Binding-site contacts:
Ligand atom O2 contacts residue ZN1 of chain 1.BI at 2.3 Å.
Ligand atom C13 contacts residue ALA302 of chain 1.K at 3.7 Å (hydrophobic).
Ligand atom C22 contacts residue SER828 of chain 1.K at 3.6 Å.
Ligand atom O1 contacts residue HIS337 of chain 1.K at 3.5 Å (h-bond).
Ligand atom O3 contacts residue GLY301 of chain 1.K at 2.7 Å (h-bond).
Ligand atom C27 contacts residue SER828 of chain 1.K at 3.7 Å.
Ligand atom C13 contacts residue GLU338 of chain 1.K at 3.4 Å.
Ligand atom C25 contacts residue SER828 of chain 1.K at 3.5 Å.
Ligand atom C21 contacts residue TYR422 of chain 1.K at 3.5 Å (hydrophobic).
Ligand atom N1 contacts residue GLU304 of chain 1.K at 2.8 Å (salt-bridge).
Ligand atom O2 contacts residue TYR422 of chain 1.K at 2.5 Å (h-bond).
Ligand atom C4 contacts residue SER300 of chain 1.K at 3.5 Å.
Ligand atom C1 contacts residue GLU167 of chain 1.K at 3.3 Å.
Ligand atom N1 contacts residue GLU167 of chain 1.K at 2.4 Å (salt-bridge).
Ligand atom O2 contacts residue HIS337 of chain 1.K at 3.8 Å.
Ligand atom O1 contacts residue HIS341 of chain 1.K at 3.5 Å.
Ligand atom C7 contacts residue PHE417 of chain 1.K at 3.4 Å (hydrophobic).
Ligand atom N1 contacts residue MET303 of chain 1.K at 3.3 Å (h-bond).
Ligand atom O2 contacts residue GLU360 of chain 1.K at 2.9 Å (salt-bridge).
Ligand atom C15 contacts residue GLU367 of chain 1.K at 3.7 Å.
Ligand atom P1 contacts residue ALA302 of chain 1.K at 3.8 Å.
Ligand atom P1 contacts residue ZN1 of chain 1.BI at 3.0 Å.
Ligand atom C26 contacts residue SER829 of chain 1.K at 3.5 Å.
Ligand atom C6 contacts residue PHE417 of chain 1.K at 3.7 Å (hydrophobic).
Ligand atom C9 contacts residue ALA302 of chain 1.K at 3.5 Å (hydrophobic).
Ligand atom C26 contacts residue SER828 of chain 1.K at 3.8 Å.
Ligand atom C15 contacts residue HIS337 of chain 1.K at 3.6 Å.
Ligand atom C24 contacts residue SER828 of chain 1.K at 3.7 Å.
Ligand atom O1 contacts residue GLU338 of chain 1.K at 3.1 Å (salt-bridge).
Ligand atom C1 contacts residue PHE417 of chain 1.K at 3.7 Å (hydrophobic).
Ligand atom C16 contacts residue THR334 of chain 1.K at 3.4 Å.
Ligand atom C23 contacts residue SER828 of chain 1.K at 3.4 Å.
Ligand atom N3 contacts residue SER828 of chain 1.K at 3.6 Å (h-bond).
Ligand atom C9 contacts residue GLU167 of chain 1.K at 3.6 Å.
Ligand atom C3 contacts residue SER300 of chain 1.K at 3.0 Å.
Ligand atom O1 contacts residue ZN1 of chain 1.BI at 2.5 Å.
Ligand atom C11 contacts residue ALA302 of chain 1.K at 3.1 Å (hydrophobic).
Ligand atom O1 contacts residue GLU304 of chain 1.K at 2.9 Å (salt-bridge).
Ligand atom C15 contacts residue LYS364 of chain 1.K at 3.6 Å.
Ligand atom C3 contacts residue GLN165 of chain 1.K at 3.7 Å.

Sequence of chain 1.K:
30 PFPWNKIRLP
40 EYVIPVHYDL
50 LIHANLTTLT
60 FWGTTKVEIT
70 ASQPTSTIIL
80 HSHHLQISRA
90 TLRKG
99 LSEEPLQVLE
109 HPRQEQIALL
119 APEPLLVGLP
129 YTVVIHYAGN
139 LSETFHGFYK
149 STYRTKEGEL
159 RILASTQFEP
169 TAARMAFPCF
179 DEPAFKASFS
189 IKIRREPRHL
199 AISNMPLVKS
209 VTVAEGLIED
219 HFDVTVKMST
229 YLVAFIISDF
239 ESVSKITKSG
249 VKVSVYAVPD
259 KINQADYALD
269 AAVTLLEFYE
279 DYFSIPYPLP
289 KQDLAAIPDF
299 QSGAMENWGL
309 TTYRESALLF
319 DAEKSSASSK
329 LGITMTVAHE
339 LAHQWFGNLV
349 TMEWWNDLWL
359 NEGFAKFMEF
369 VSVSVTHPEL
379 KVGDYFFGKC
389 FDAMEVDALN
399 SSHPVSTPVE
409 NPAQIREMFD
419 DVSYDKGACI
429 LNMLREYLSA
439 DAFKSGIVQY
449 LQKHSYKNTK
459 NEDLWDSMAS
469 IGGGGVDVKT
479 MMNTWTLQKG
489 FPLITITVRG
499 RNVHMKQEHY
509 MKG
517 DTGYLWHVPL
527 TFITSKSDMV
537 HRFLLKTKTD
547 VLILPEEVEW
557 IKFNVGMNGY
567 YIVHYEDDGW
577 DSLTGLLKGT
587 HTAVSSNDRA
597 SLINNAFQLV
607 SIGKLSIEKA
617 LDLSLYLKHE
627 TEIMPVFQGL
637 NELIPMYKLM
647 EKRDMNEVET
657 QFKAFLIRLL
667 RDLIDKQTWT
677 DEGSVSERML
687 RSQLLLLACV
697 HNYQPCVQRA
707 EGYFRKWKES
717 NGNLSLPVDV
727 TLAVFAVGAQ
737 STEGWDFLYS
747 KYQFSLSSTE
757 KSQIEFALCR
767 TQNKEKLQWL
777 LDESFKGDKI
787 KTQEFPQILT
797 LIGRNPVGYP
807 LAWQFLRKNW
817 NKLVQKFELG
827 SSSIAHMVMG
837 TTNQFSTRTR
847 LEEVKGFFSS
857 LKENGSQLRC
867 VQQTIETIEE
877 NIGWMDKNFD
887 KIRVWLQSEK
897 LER

The small molecule below binds the protein below.
Small molecule (SMILES): CC(C)C[C@H](CP(=O)(O)[C@@H](N)CCc1ccccc1)C(=O)N[C@@H](Cc1c[nH]c2ccccc12)C(N)=O